This protein binds this small molecule.
Small molecule (SMILES): CC(C)[C@H](N)C(=O)O

Sequence of chain 1.A:
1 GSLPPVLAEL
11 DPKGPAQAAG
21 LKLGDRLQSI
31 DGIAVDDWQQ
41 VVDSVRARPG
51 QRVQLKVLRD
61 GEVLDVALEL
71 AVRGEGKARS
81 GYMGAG

Binding-site contacts:
Ligand atom O contacts residue VAL45 of chain 1.A at 3.7 Å.
Ligand atom CG2 contacts residue VAL42 of chain 1.A at 4.0 Å (hydrophobic).
Ligand atom O contacts residue TYR82 of chain 1.A at 3.4 Å.
Ligand atom O contacts residue GLY84 of chain 1.A at 3.8 Å.
Ligand atom CG1 contacts residue VAL42 of chain 1.A at 4.1 Å (hydrophobic).
Ligand atom C contacts residue TYR82 of chain 1.A at 3.8 Å (hydrophobic).
Ligand atom O contacts residue GLY81 of chain 1.A at 4.2 Å.
Ligand atom CG1 contacts residue VAL45 of chain 1.A at 4.2 Å (hydrophobic).
Ligand atom C contacts residue ALA85 of chain 1.A at 3.8 Å (hydrophobic).
Ligand atom C contacts residue MET83 of chain 1.A at 3.6 Å (hydrophobic).
Ligand atom OXT contacts residue MET83 of chain 1.A at 3.7 Å.
Ligand atom CA contacts residue ALA85 of chain 1.A at 3.8 Å (hydrophobic).
Ligand atom CG2 contacts residue ARG46 of chain 1.A at 3.7 Å.
Ligand atom CG1 contacts residue TRP38 of chain 1.A at 4.1 Å (hydrophobic).
Ligand atom CG1 contacts residue MET83 of chain 1.A at 4.0 Å (hydrophobic).
Ligand atom OXT contacts residue TYR82 of chain 1.A at 3.5 Å.
Ligand atom C contacts residue GLY84 of chain 1.A at 3.7 Å.
Ligand atom CG2 contacts residue GLY81 of chain 1.A at 4.3 Å.
Ligand atom OXT contacts residue ALA85 of chain 1.A at 3.1 Å (h-bond).
Ligand atom CG1 contacts residue ALA85 of chain 1.A at 4.0 Å (hydrophobic).
Ligand atom O contacts residue MET83 of chain 1.A at 2.8 Å (h-bond).
Ligand atom CB contacts residue ALA85 of chain 1.A at 4.4 Å (hydrophobic).
Ligand atom N contacts residue ALA85 of chain 1.A at 2.9 Å (h-bond).
Ligand atom CB contacts residue VAL42 of chain 1.A at 4.1 Å (hydrophobic).
Ligand atom CG2 contacts residue VAL45 of chain 1.A at 3.7 Å (hydrophobic).
Ligand atom OXT contacts residue GLY84 of chain 1.A at 2.9 Å (h-bond).